Binding-site contacts:
Ligand atom C4 contacts residue VAL152 of chain 1.A at 4.3 Å (hydrophobic).
Ligand atom CL8 contacts residue THR150 of chain 1.A at 3.6 Å.
Ligand atom C5 contacts residue ASN31 of chain 1.A at 4.2 Å.
Ligand atom CL8 contacts residue ASP58 of chain 1.A at 3.0 Å.
Ligand atom C4 contacts residue ASN31 of chain 1.A at 3.6 Å.
Ligand atom C3 contacts residue ILE63 of chain 1.A at 3.6 Å (hydrophobic).
Ligand atom CL8 contacts residue ALA32 of chain 1.A at 3.5 Å.
Ligand atom C1 contacts residue THR150 of chain 1.A at 3.7 Å.
Ligand atom C6 contacts residue ASP58 of chain 1.A at 3.7 Å.
Ligand atom C5 contacts residue VAL28 of chain 1.A at 4.1 Å (hydrophobic).
Ligand atom CL8 contacts residue VAL56 of chain 1.A at 3.8 Å.
Ligand atom C6 contacts residue ALA32 of chain 1.A at 4.0 Å (hydrophobic).
Ligand atom C5 contacts residue ALA32 of chain 1.A at 4.5 Å (hydrophobic).
Ligand atom C6 contacts residue THR150 of chain 1.A at 3.6 Å.
Ligand atom C5 contacts residue VAL152 of chain 1.A at 3.7 Å (hydrophobic).
Ligand atom C5 contacts residue THR150 of chain 1.A at 4.1 Å.
Ligand atom C2 contacts residue ALA32 of chain 1.A at 4.4 Å (hydrophobic).
Ligand atom C2 contacts residue ILE63 of chain 1.A at 3.8 Å (hydrophobic).
Ligand atom C4 contacts residue VAL105 of chain 1.A at 3.9 Å (hydrophobic).
Ligand atom C4 contacts residue ILE63 of chain 1.A at 4.1 Å (hydrophobic).
Ligand atom C1 contacts residue ILE63 of chain 1.A at 4.5 Å (hydrophobic).
Ligand atom O contacts residue GLU35 of chain 1.A at 3.7 Å.
Ligand atom O contacts residue ALA32 of chain 1.A at 3.4 Å.
Ligand atom C1 contacts residue ASN31 of chain 1.A at 4.1 Å.
Ligand atom C2 contacts residue THR150 of chain 1.A at 4.3 Å.
Ligand atom O contacts residue ASP58 of chain 1.A at 2.3 Å (salt-bridge).
Ligand atom O contacts residue THR150 of chain 1.A at 3.8 Å.
Ligand atom C1 contacts residue ASP58 of chain 1.A at 3.4 Å.
Ligand atom C2 contacts residue ASN31 of chain 1.A at 4.0 Å.
Ligand atom C6 contacts residue VAL28 of chain 1.A at 4.5 Å (hydrophobic).
Ligand atom O contacts residue ASN31 of chain 1.A at 3.9 Å.
Ligand atom C3 contacts residue ASN31 of chain 1.A at 3.5 Å.
Ligand atom C1 contacts residue ALA32 of chain 1.A at 3.9 Å (hydrophobic).

A small-molecule ligand and the protein it binds are described below.
Small molecule (SMILES): Oc1ccccc1Cl

Sequence of chain 1.A:
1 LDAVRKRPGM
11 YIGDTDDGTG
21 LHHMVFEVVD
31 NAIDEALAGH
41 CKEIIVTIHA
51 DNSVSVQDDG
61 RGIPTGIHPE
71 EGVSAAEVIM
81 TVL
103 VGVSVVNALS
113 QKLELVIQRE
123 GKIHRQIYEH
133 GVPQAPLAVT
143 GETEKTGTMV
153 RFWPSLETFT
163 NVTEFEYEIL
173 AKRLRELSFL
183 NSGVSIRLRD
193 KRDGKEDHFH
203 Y